The protein below binds the small molecule below.
Small molecule (SMILES): CC(=O)N[C@H]1[C@H]([C@H](O)[C@H](O)CO)O[C@@](O)(C(=O)O)C[C@@H]1O

Sequence of chain 1.A:
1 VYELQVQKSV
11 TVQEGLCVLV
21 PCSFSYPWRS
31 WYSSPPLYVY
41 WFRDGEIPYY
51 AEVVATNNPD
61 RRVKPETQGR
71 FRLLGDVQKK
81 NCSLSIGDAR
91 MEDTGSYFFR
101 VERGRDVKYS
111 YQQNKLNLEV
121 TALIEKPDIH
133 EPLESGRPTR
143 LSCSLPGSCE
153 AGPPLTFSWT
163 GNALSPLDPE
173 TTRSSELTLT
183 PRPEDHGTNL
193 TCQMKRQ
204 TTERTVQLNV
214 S

Binding-site contacts:
Ligand atom C7 contacts residue SER110 of chain 1.A at 4.1 Å.
Ligand atom O10 contacts residue TYR109 of chain 1.A at 3.9 Å.
Ligand atom C6 contacts residue LYS108 of chain 1.A at 4.1 Å.
Ligand atom C7 contacts residue TYR109 of chain 1.A at 3.5 Å (hydrophobic).
Ligand atom C6 contacts residue SER110 of chain 1.A at 4.5 Å.
Ligand atom O8 contacts residue SER110 of chain 1.A at 3.0 Å (h-bond).
Ligand atom O9 contacts residue SER110 of chain 1.A at 2.8 Å (h-bond).
Ligand atom C1 contacts residue ARG100 of chain 1.A at 3.4 Å.
Ligand atom C10 contacts residue LYS108 of chain 1.A at 3.3 Å.
Ligand atom C9 contacts residue SER110 of chain 1.A at 3.1 Å.
Ligand atom O8 contacts residue TYR109 of chain 1.A at 4.1 Å.
Ligand atom C5 contacts residue LYS108 of chain 1.A at 3.7 Å.
Ligand atom C4 contacts residue LYS108 of chain 1.A at 4.1 Å.
Ligand atom N5 contacts residue TYR109 of chain 1.A at 4.2 Å.
Ligand atom C10 contacts residue TYR109 of chain 1.A at 4.4 Å (hydrophobic).
Ligand atom O7 contacts residue TYR109 of chain 1.A at 3.7 Å.
Ligand atom O1A contacts residue LYS108 of chain 1.A at 4.4 Å.
Ligand atom C8 contacts residue TYR109 of chain 1.A at 4.2 Å (hydrophobic).
Ligand atom O9 contacts residue GLN112 of chain 1.A at 3.5 Å.
Ligand atom C7 contacts residue LYS108 of chain 1.A at 4.4 Å.
Ligand atom C6 contacts residue TYR109 of chain 1.A at 4.2 Å (hydrophobic).
Ligand atom O1B contacts residue ARG100 of chain 1.A at 2.8 Å (salt-bridge).
Ligand atom C9 contacts residue TYR109 of chain 1.A at 3.5 Å (hydrophobic).
Ligand atom C8 contacts residue SER110 of chain 1.A at 3.9 Å.
Ligand atom O1A contacts residue ARG100 of chain 1.A at 3.2 Å (salt-bridge).
Ligand atom O10 contacts residue TYR2 of chain 1.A at 4.2 Å.
Ligand atom N5 contacts residue LYS108 of chain 1.A at 2.6 Å (salt-bridge).
Ligand atom O1B contacts residue SER110 of chain 1.A at 4.0 Å.
Ligand atom O10 contacts residue LYS108 of chain 1.A at 3.3 Å (salt-bridge).